Sequence of chain 1.A:
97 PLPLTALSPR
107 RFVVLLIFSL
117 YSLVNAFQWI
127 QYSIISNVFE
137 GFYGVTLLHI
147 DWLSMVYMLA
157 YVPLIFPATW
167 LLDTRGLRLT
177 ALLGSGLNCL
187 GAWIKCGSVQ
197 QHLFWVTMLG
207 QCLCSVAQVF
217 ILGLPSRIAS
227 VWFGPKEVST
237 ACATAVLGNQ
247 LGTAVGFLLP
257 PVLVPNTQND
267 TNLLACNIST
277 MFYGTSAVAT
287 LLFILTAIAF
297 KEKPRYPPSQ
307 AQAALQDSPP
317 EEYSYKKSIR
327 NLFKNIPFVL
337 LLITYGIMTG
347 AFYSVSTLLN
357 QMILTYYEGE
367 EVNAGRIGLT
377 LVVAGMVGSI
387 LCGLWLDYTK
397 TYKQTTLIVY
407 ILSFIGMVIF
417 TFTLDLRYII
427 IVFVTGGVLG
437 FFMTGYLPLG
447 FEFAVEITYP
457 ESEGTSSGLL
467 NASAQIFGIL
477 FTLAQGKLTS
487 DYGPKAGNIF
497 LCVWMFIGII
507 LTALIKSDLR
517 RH

Binding-site contacts:
Ligand atom CAB contacts residue ILE503 of chain 1.A at 3.5 Å (hydrophobic).
Ligand atom CAD contacts residue TYR488 of chain 1.A at 3.3 Å (hydrophobic).
Ligand atom CBA contacts residue TRP500 of chain 1.A at 4.1 Å (hydrophobic).
Ligand atom CAN contacts residue VAL499 of chain 1.A at 4.4 Å (hydrophobic).
Ligand atom CAV contacts residue ALA492 of chain 1.A at 4.3 Å (hydrophobic).
Ligand atom CAK contacts residue ILE495 of chain 1.A at 4.0 Å (hydrophobic).
Ligand atom CAQ contacts residue PHE496 of chain 1.A at 3.7 Å (hydrophobic).
Ligand atom CAK contacts residue ALA492 of chain 1.A at 3.8 Å (hydrophobic).
Ligand atom CAQ contacts residue ILE495 of chain 1.A at 3.8 Å (hydrophobic).
Ligand atom CAI contacts residue ALA492 of chain 1.A at 3.6 Å (hydrophobic).
Ligand atom CAP contacts residue PHE496 of chain 1.A at 3.8 Å (hydrophobic).
Ligand atom CBH contacts residue ALA492 of chain 1.A at 4.4 Å (hydrophobic).
Ligand atom CAE contacts residue LEU484 of chain 1.A at 3.7 Å (hydrophobic).
Ligand atom CAB contacts residue TRP500 of chain 1.A at 3.8 Å (hydrophobic).
Ligand atom CAD contacts residue LEU484 of chain 1.A at 4.0 Å (hydrophobic).
Ligand atom CAI contacts residue ILE495 of chain 1.A at 4.3 Å (hydrophobic).
Ligand atom CAD contacts residue ALA492 of chain 1.A at 3.8 Å (hydrophobic).
Ligand atom CAZ contacts residue ALA492 of chain 1.A at 3.8 Å (hydrophobic).
Ligand atom CAQ contacts residue ALA492 of chain 1.A at 3.9 Å (hydrophobic).
Ligand atom CBD contacts residue ALA492 of chain 1.A at 4.2 Å (hydrophobic).

The small molecule below binds the protein below.
Small molecule (SMILES): CC(C)CCC[C@@H](C)[C@H]1CC[C@H]2[C@@H]3CC=C4C[C@@H](OC(=O)CCC(=O)O)CC[C@]4(C)[C@H]3CC[C@]12C